Sequence of chain 1.B:
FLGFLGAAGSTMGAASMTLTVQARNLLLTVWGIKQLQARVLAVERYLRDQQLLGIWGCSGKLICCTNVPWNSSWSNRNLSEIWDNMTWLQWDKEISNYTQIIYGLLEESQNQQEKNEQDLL

Binding-site contacts:
Ligand atom O7 contacts residue ASN105 of chain 1.B at 3.7 Å.
Ligand atom C7 contacts residue ASN105 of chain 1.B at 3.9 Å.
Ligand atom C7 contacts residue ARG106 of chain 1.B at 4.3 Å.
Ligand atom C3 contacts residue GLU110 of chain 1.B at 4.5 Å.
Ligand atom C5 contacts residue ASN107 of chain 1.B at 3.6 Å.
Ligand atom O7 contacts residue GLU110 of chain 1.B at 4.3 Å.
Ligand atom C8 contacts residue ARG106 of chain 1.B at 4.1 Å.
Ligand atom C8 contacts residue ASN105 of chain 1.B at 3.4 Å.
Ligand atom C2 contacts residue ASN107 of chain 1.B at 2.4 Å.
Ligand atom O7 contacts residue ARG106 of chain 1.B at 4.3 Å.
Ligand atom C1 contacts residue ASN107 of chain 1.B at 1.4 Å.
Ligand atom C4 contacts residue ASN107 of chain 1.B at 4.2 Å.
Ligand atom C3 contacts residue ASN107 of chain 1.B at 3.7 Å.
Ligand atom O7 contacts residue ASN107 of chain 1.B at 4.4 Å.
Ligand atom C7 contacts residue ASN107 of chain 1.B at 3.8 Å.
Ligand atom C2 contacts residue GLU110 of chain 1.B at 4.2 Å.
Ligand atom O5 contacts residue ASN107 of chain 1.B at 2.5 Å (h-bond).
Ligand atom O3 contacts residue GLU110 of chain 1.B at 4.4 Å.
Ligand atom C4 contacts residue GLU110 of chain 1.B at 4.0 Å.
Ligand atom C8 contacts residue ASN107 of chain 1.B at 4.4 Å.
Ligand atom N2 contacts residue ASN107 of chain 1.B at 2.7 Å (h-bond).

A protein and the small-molecule ligand that binds it are described below.
Small molecule (SMILES): CC(=O)N[C@@H]1[C@@H](O)[C@H](O)[C@@H](CO)O[C@H]1O